Binding-site contacts:
Ligand atom C12 contacts residue ILE120 of chain 2.B at 3.9 Å (hydrophobic).
Ligand atom C10 contacts residue TYR121 of chain 2.B at 3.6 Å (hydrophobic).
Ligand atom N9 contacts residue HIS243 of chain 2.B at 3.1 Å.
Ligand atom C12 contacts residue SER83 of chain 2.B at 3.7 Å.
Ligand atom C18 contacts residue MET158 of chain 2.B at 3.9 Å (hydrophobic).
Ligand atom C2 contacts residue SER83 of chain 2.B at 3.5 Å.
Ligand atom N6 contacts residue PHE76 of chain 2.B at 3.9 Å.
Ligand atom C27 contacts residue MET142 of chain 2.B at 3.8 Å (hydrophobic).
Ligand atom N6 contacts residue GLN80 of chain 2.B at 3.2 Å.
Ligand atom C17 contacts residue LEU124 of chain 2.B at 3.9 Å (hydrophobic).
Ligand atom C15 contacts residue MET158 of chain 2.B at 3.9 Å (hydrophobic).
Ligand atom C25 contacts residue CYS79 of chain 2.B at 3.6 Å (hydrophobic).
Ligand atom C4 contacts residue SER83 of chain 2.B at 3.6 Å.
Ligand atom C2 contacts residue HIS243 of chain 2.B at 3.8 Å.
Ligand atom C7 contacts residue CYS79 of chain 2.B at 3.7 Å (hydrophobic).
Ligand atom N6 contacts residue CYS79 of chain 2.B at 3.6 Å.
Ligand atom N21 contacts residue ILE135 of chain 2.B at 3.4 Å.
Ligand atom O1 contacts residue SER83 of chain 2.B at 2.6 Å (h-bond).
Ligand atom C8 contacts residue PHE76 of chain 2.B at 3.5 Å (hydrophobic).
Ligand atom C12 contacts residue CYS79 of chain 2.B at 3.7 Å (hydrophobic).
Ligand atom C24 contacts residue CYS79 of chain 2.B at 3.4 Å (hydrophobic).
Ligand atom C18 contacts residue LEU124 of chain 2.B at 3.8 Å (hydrophobic).
Ligand atom O3 contacts residue LEU247 of chain 2.B at 3.7 Å.
Ligand atom C8 contacts residue PHE157 of chain 2.B at 3.6 Å (hydrophobic).
Ligand atom C22 contacts residue ILE135 of chain 2.B at 3.6 Å (hydrophobic).
Ligand atom C7 contacts residue GLN80 of chain 2.B at 3.6 Å.
Ligand atom O23 contacts residue CYS79 of chain 2.B at 3.5 Å (h-bond).
Ligand atom C20 contacts residue CYS79 of chain 2.B at 3.9 Å (hydrophobic).
Ligand atom C7 contacts residue PHE76 of chain 2.B at 3.3 Å (hydrophobic).
Ligand atom O1 contacts residue HIS117 of chain 2.B at 2.8 Å (h-bond).
Ligand atom C25 contacts residue LEU147 of chain 2.B at 3.8 Å (hydrophobic).
Ligand atom C13 contacts residue CYS79 of chain 2.B at 3.7 Å (hydrophobic).
Ligand atom C2 contacts residue HIS117 of chain 2.B at 3.6 Å.
Ligand atom C29 contacts residue PHE58 of chain 2.B at 3.6 Å (hydrophobic).
Ligand atom O3 contacts residue HIS243 of chain 2.B at 3.0 Å (h-bond).
Ligand atom C24 contacts residue ILE135 of chain 2.B at 3.9 Å (hydrophobic).
Ligand atom C25 contacts residue MET158 of chain 2.B at 3.9 Å (hydrophobic).
Ligand atom C15 contacts residue CYS79 of chain 2.B at 3.9 Å (hydrophobic).
Ligand atom C20 contacts residue ILE135 of chain 2.B at 3.6 Å (hydrophobic).
Ligand atom C8 contacts residue HIS243 of chain 2.B at 3.9 Å.

Sequence of chain 2.B:
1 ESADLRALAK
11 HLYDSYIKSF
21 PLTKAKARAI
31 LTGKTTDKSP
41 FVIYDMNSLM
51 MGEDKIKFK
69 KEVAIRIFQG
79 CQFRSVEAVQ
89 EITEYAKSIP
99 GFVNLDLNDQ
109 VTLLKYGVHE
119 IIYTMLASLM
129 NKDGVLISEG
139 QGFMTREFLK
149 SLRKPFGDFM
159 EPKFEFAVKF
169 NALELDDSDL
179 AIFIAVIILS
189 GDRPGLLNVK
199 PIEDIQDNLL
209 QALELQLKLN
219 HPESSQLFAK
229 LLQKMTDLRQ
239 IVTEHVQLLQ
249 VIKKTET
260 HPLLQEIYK

A protein and the small-molecule ligand that binds it are described below.
Small molecule (SMILES): Cc1oc(-c2ccccc2)nc1CCCc1ccc(C[C@@H](C(=O)O)n2nccn2)cc1